Binding-site contacts:
Ligand atom C8 contacts residue PRO62 of chain 1.A at 3.9 Å (hydrophobic).
Ligand atom C14 contacts residue ASN120 of chain 1.A at 4.0 Å.
Ligand atom C19 contacts residue VAL67 of chain 1.A at 3.9 Å (hydrophobic).
Ligand atom C10 contacts residue PRO62 of chain 1.A at 3.8 Å (hydrophobic).
Ligand atom C6 contacts residue LEU72 of chain 1.A at 3.5 Å (hydrophobic).
Ligand atom C18 contacts residue ILE126 of chain 1.A at 4.0 Å (hydrophobic).
Ligand atom C8 contacts residue LEU72 of chain 1.A at 3.9 Å (hydrophobic).
Ligand atom C2 contacts residue TRP61 of chain 1.A at 3.5 Å (hydrophobic).
Ligand atom O contacts residue TRP61 of chain 1.A at 3.9 Å.
Ligand atom C7 contacts residue TRP61 of chain 1.A at 3.6 Å (hydrophobic).
Ligand atom N3 contacts residue ILE126 of chain 1.A at 3.7 Å.
Ligand atom C15 contacts residue LEU74 of chain 1.A at 3.6 Å (hydrophobic).
Ligand atom N1 contacts residue GLN65 of chain 1.A at 3.9 Å.
Ligand atom N1 contacts residue LEU72 of chain 1.A at 4.0 Å.
Ligand atom N1 contacts residue PRO62 of chain 1.A at 3.1 Å (h-bond).
Ligand atom C11 contacts residue LEU72 of chain 1.A at 4.1 Å (hydrophobic).
Ligand atom C11 contacts residue PRO62 of chain 1.A at 4.0 Å (hydrophobic).
Ligand atom C9 contacts residue PRO62 of chain 1.A at 3.0 Å (hydrophobic).
Ligand atom C16 contacts residue LEU74 of chain 1.A at 3.9 Å (hydrophobic).
Ligand atom C20 contacts residue ILE126 of chain 1.A at 3.7 Å (hydrophobic).
Ligand atom C17 contacts residue ASN120 of chain 1.A at 3.9 Å.
Ligand atom C9 contacts residue VAL67 of chain 1.A at 4.0 Å (hydrophobic).
Ligand atom C1 contacts residue TRP61 of chain 1.A at 4.1 Å (hydrophobic).
Ligand atom N2 contacts residue LEU72 of chain 1.A at 4.0 Å.
Ligand atom O1 contacts residue CYS116 of chain 1.A at 3.9 Å.
Ligand atom C19 contacts residue PHE63 of chain 1.A at 3.7 Å (hydrophobic).
Ligand atom O1 contacts residue ASN120 of chain 1.A at 3.1 Å (h-bond).
Ligand atom O1 contacts residue ILE126 of chain 1.A at 4.1 Å.
Ligand atom C18 contacts residue ASN120 of chain 1.A at 3.9 Å.
Ligand atom C19 contacts residue PRO62 of chain 1.A at 3.8 Å (hydrophobic).
Ligand atom C16 contacts residue ASN120 of chain 1.A at 3.6 Å.
Ligand atom C5 contacts residue LEU72 of chain 1.A at 4.0 Å (hydrophobic).
Ligand atom C3 contacts residue TRP61 of chain 1.A at 3.8 Å (hydrophobic).
Ligand atom N2 contacts residue PRO62 of chain 1.A at 4.0 Å.
Ligand atom C contacts residue GLN65 of chain 1.A at 3.5 Å.
Ligand atom C15 contacts residue TYR119 of chain 1.A at 4.0 Å (hydrophobic).
Ligand atom C15 contacts residue ASN120 of chain 1.A at 3.4 Å.
Ligand atom C4 contacts residue TRP61 of chain 1.A at 4.1 Å (hydrophobic).
Ligand atom C6 contacts residue TRP61 of chain 1.A at 3.9 Å (hydrophobic).
Ligand atom N4 contacts residue VAL67 of chain 1.A at 3.8 Å.

The protein below binds the small molecule below.
Small molecule (SMILES): CCOc1cc(N2CCC(O)CC2)ccc1Nc1ncc2c(n1)N(C)c1ccccc1C(=O)N2C

Sequence of chain 1.A:
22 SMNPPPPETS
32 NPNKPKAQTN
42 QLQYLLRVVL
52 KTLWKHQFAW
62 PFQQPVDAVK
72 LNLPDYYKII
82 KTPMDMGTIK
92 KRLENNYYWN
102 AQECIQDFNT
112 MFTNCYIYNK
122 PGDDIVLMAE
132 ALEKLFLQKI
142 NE